Sequence of chain 19.C:
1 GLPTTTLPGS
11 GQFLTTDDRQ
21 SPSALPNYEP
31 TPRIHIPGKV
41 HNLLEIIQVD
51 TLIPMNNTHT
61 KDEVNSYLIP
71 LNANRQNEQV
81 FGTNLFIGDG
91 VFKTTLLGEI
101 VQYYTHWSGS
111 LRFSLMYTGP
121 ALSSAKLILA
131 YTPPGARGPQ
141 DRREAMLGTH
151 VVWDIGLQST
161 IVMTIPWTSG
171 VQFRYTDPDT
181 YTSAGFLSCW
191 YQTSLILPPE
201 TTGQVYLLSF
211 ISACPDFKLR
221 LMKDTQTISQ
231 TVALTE

Sequence of chain 19.A:
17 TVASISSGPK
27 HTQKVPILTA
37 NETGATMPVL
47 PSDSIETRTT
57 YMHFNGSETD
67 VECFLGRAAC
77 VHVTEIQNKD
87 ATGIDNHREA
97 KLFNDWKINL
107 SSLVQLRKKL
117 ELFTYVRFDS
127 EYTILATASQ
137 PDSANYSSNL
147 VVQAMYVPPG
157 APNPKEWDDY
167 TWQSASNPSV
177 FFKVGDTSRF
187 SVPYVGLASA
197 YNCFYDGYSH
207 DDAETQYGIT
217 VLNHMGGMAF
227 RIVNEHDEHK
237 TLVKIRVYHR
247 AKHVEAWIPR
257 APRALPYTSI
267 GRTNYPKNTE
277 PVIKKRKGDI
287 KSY

The small molecule below binds the protein below.
Small molecule (SMILES): Cc1cc(CCCCCCCOc2ccc(C3=N[C@@H](C)CO3)cc2)on1

Binding-site contacts:
Ligand atom C4 contacts residue TYR152 of chain 19.A at 3.9 Å (hydrophobic).
Ligand atom C6C contacts residue MET221 of chain 19.A at 3.7 Å (hydrophobic).
Ligand atom C2B contacts residue MET221 of chain 19.A at 3.5 Å (hydrophobic).
Ligand atom C31 contacts residue VAL176 of chain 19.A at 3.3 Å (hydrophobic).
Ligand atom C2C contacts residue VAL188 of chain 19.A at 3.2 Å (hydrophobic).
Ligand atom C31 contacts residue SER175 of chain 19.A at 3.6 Å.
Ligand atom C5B contacts residue TYR197 of chain 19.A at 3.7 Å (hydrophobic).
Ligand atom O1 contacts residue VAL188 of chain 19.A at 3.8 Å.
Ligand atom C4 contacts residue MET224 of chain 19.A at 3.8 Å (hydrophobic).
Ligand atom C5C contacts residue TYR128 of chain 19.A at 3.5 Å (hydrophobic).
Ligand atom N2 contacts residue PHE186 of chain 19.A at 3.7 Å.
Ligand atom C1B contacts residue MET221 of chain 19.A at 3.8 Å (hydrophobic).
Ligand atom O1B contacts residue MET221 of chain 19.A at 3.4 Å.
Ligand atom C31 contacts residue PRO174 of chain 19.A at 3.4 Å (hydrophobic).
Ligand atom C5 contacts residue TYR152 of chain 19.A at 3.8 Å (hydrophobic).
Ligand atom O1B contacts residue TYR128 of chain 19.A at 3.9 Å.
Ligand atom C3B contacts residue MET221 of chain 19.A at 3.8 Å (hydrophobic).
Ligand atom O1 contacts residue PHE186 of chain 19.A at 3.5 Å.
Ligand atom C6C contacts residue VAL191 of chain 19.A at 3.2 Å (hydrophobic).
Ligand atom C3 contacts residue PRO174 of chain 19.A at 3.8 Å (hydrophobic).
Ligand atom C6B contacts residue LEU106 of chain 19.A at 3.9 Å (hydrophobic).
Ligand atom N3A contacts residue ASN219 of chain 19.A at 3.0 Å (h-bond).
Ligand atom CM1 contacts residue SER107 of chain 19.A at 3.9 Å.
Ligand atom C3C contacts residue VAL188 of chain 19.A at 3.3 Å (hydrophobic).
Ligand atom O1 contacts residue TYR152 of chain 19.A at 3.9 Å.
Ligand atom C3C contacts residue TYR128 of chain 19.A at 3.9 Å (hydrophobic).
Ligand atom C6B contacts residue TYR197 of chain 19.A at 3.6 Å (hydrophobic).
Ligand atom C7C contacts residue TYR128 of chain 19.A at 3.6 Å (hydrophobic).
Ligand atom C5 contacts residue PHE186 of chain 19.A at 3.5 Å (hydrophobic).
Ligand atom C5B contacts residue LEU106 of chain 19.A at 3.5 Å (hydrophobic).
Ligand atom C4 contacts residue PHE186 of chain 19.A at 3.6 Å (hydrophobic).
Ligand atom C31 contacts residue ALA150 of chain 19.A at 3.5 Å (hydrophobic).
Ligand atom C5C contacts residue ILE104 of chain 19.A at 3.8 Å (hydrophobic).
Ligand atom C3 contacts residue PHE186 of chain 19.A at 3.8 Å (hydrophobic).
Ligand atom C4B contacts residue LEU106 of chain 19.A at 3.7 Å (hydrophobic).
Ligand atom N2 contacts residue ALA24 of chain 19.C at 3.4 Å.
Ligand atom C7C contacts residue TYR197 of chain 19.A at 3.8 Å (hydrophobic).
Ligand atom O1 contacts residue ALA24 of chain 19.C at 3.6 Å.
Ligand atom C4A contacts residue ASN219 of chain 19.A at 3.5 Å.
Ligand atom C4C contacts residue TYR152 of chain 19.A at 3.8 Å (hydrophobic).